The small molecule below binds the protein below.
Small molecule (SMILES): CC(=O)N[C@H]1[C@H](O[C@H]2[C@H](O)[C@@H](NC(C)=O)CO[C@@H]2CO)O[C@H](CO)[C@@H](O[C@@H]2O[C@H](CO)[C@@H](O)[C@H](O)[C@@H]2O)[C@@H]1O

Sequence of chain 1.E:
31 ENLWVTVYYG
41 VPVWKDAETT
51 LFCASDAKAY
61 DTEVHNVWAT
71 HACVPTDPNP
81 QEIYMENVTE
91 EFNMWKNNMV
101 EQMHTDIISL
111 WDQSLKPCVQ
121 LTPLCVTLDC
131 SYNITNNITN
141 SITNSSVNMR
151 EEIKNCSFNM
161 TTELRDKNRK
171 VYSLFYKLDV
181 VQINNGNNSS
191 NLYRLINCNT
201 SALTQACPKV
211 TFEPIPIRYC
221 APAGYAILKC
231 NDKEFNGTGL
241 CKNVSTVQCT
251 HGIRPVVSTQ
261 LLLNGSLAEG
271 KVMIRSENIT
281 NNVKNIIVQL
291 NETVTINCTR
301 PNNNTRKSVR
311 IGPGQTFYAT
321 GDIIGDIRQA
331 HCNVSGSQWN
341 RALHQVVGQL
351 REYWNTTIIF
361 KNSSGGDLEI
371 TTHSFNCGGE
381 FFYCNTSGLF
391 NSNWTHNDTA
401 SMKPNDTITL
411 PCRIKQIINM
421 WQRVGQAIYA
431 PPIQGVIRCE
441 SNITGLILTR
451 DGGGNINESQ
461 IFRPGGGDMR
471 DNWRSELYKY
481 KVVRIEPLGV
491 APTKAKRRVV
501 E

Binding-site contacts:
Ligand atom N2 contacts residue ASN137 of chain 1.E at 2.9 Å (h-bond).
Ligand atom C4 contacts residue ASN137 of chain 1.E at 4.3 Å.
Ligand atom C1 contacts residue ASN137 of chain 1.E at 1.4 Å.
Ligand atom O5 contacts residue ASN137 of chain 1.E at 2.4 Å (h-bond).
Ligand atom O6 contacts residue ASN137 of chain 1.E at 4.0 Å.
Ligand atom C7 contacts residue ASN137 of chain 1.E at 3.8 Å.
Ligand atom C3 contacts residue ASN137 of chain 1.E at 3.8 Å.
Ligand atom C8 contacts residue ASN137 of chain 1.E at 3.6 Å.
Ligand atom C2 contacts residue ASN137 of chain 1.E at 2.5 Å.
Ligand atom C5 contacts residue ASN137 of chain 1.E at 3.7 Å.